This small molecule binds to this protein.
Small molecule (SMILES): Nc1nc(=O)c2ncn([C@@H]3O[C@H](CO[P](=O)(O)O[C@H]4[C@@H](O)[C@H](n5cnc6c(N)ncnc65)O[C@@H]4COP(=O)=O)[C@@H](O[P](=O)(O)OC[C@H]4O[C@@H](n5cnc6c(=O)nc(N)[nH]c65)[C@H](O)[C@@H]4O[P](=O)(O)OC[C@H]4O[C@@H](n5cnc6c(N)ncnc65)[C@H](O)[C@@H]4O)[C@H]3O)c2[nH]1

Sequence of chain 1.B:
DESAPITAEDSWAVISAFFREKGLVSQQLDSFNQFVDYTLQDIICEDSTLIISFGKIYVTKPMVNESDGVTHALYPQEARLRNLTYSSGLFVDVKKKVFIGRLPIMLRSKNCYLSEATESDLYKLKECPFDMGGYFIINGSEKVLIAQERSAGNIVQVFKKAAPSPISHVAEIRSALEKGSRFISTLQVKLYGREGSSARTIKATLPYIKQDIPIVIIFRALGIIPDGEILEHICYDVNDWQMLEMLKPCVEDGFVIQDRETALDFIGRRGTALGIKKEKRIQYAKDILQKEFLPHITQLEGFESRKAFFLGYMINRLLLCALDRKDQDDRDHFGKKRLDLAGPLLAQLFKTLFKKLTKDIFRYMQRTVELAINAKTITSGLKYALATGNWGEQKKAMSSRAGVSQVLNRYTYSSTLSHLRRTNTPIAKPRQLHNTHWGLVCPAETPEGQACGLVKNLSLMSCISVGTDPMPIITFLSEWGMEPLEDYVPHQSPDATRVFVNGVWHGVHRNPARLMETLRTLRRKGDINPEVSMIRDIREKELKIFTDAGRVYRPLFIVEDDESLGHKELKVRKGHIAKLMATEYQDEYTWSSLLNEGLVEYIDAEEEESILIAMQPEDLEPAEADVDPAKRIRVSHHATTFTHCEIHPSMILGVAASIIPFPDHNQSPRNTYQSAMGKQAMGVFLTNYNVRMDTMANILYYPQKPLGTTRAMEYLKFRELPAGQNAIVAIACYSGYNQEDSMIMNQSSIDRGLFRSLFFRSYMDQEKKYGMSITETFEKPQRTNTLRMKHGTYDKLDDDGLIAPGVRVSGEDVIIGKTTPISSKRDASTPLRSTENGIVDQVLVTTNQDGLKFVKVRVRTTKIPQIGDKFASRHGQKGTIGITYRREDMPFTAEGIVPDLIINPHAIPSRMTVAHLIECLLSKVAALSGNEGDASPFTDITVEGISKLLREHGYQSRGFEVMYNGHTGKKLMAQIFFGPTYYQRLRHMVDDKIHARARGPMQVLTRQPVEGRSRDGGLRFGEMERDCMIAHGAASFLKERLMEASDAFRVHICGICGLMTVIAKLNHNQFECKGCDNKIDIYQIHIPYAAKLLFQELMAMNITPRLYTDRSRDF

Binding-site contacts:
Ligand atom C5' contacts residue GLN776 of chain 1.B at 3.7 Å.
Ligand atom C4' contacts residue HIS1097 of chain 1.B at 3.5 Å.
Ligand atom O2' contacts residue LYS1102 of chain 1.B at 3.3 Å (salt-bridge).
Ligand atom OP1 contacts residue ASN484 of chain 1.B at 4.1 Å.
Ligand atom OP1 contacts residue ASP483 of chain 1.A at 4.0 Å.
Ligand atom C4' contacts residue ASP483 of chain 1.A at 3.5 Å.
Ligand atom P contacts residue LYS979 of chain 1.B at 4.0 Å.
Ligand atom OP1 contacts residue ARG497 of chain 1.B at 3.4 Å (salt-bridge).
Ligand atom N1 contacts residue APC1 of chain 1.P at 3.6 Å.
Ligand atom C3' contacts residue APC1 of chain 1.P at 3.5 Å.
Ligand atom C5' contacts residue HIS1097 of chain 1.B at 3.6 Å.
Ligand atom C2' contacts residue APC1 of chain 1.P at 3.5 Å.
Ligand atom O5' contacts residue GLN481 of chain 1.B at 4.0 Å.
Ligand atom C2' contacts residue ASP485 of chain 1.A at 4.1 Å.
Ligand atom C2' contacts residue ARG446 of chain 1.A at 4.0 Å.
Ligand atom OP1 contacts residue LYS987 of chain 1.B at 3.4 Å.
Ligand atom OP1 contacts residue GLN481 of chain 1.B at 3.1 Å (h-bond).
Ligand atom P contacts residue GLN776 of chain 1.B at 4.1 Å.
Ligand atom C2' contacts residue MG1 of chain 1.S at 3.9 Å.
Ligand atom C5 contacts residue APC1 of chain 1.P at 4.0 Å.
Ligand atom C2 contacts residue APC1 of chain 1.P at 4.0 Å.
Ligand atom C3' contacts residue MG1 of chain 1.S at 3.3 Å.
Ligand atom O2' contacts residue ASP485 of chain 1.A at 2.7 Å (salt-bridge).
Ligand atom O3' contacts residue ASP483 of chain 1.A at 3.0 Å (salt-bridge).
Ligand atom O2' contacts residue MG1 of chain 1.S at 3.6 Å.
Ligand atom O4' contacts residue HIS1097 of chain 1.B at 4.0 Å.
Ligand atom P contacts residue GLN481 of chain 1.B at 4.1 Å.
Ligand atom OP1 contacts residue LYS979 of chain 1.B at 2.7 Å (salt-bridge).
Ligand atom C3' contacts residue ASP485 of chain 1.A at 4.1 Å.
Ligand atom O3' contacts residue ASP485 of chain 1.A at 3.2 Å (salt-bridge).
Ligand atom O3' contacts residue APC1 of chain 1.P at 3.2 Å (h-bond).
Ligand atom O2' contacts residue ARG446 of chain 1.A at 3.3 Å (salt-bridge).
Ligand atom O2' contacts residue APC1 of chain 1.P at 4.0 Å.
Ligand atom C4' contacts residue MG1 of chain 1.S at 4.0 Å.
Ligand atom N6 contacts residue APC1 of chain 1.P at 3.1 Å (h-bond).
Ligand atom OP1 contacts residue GLN776 of chain 1.B at 2.8 Å (h-bond).
Ligand atom C5' contacts residue ASP483 of chain 1.A at 3.3 Å.
Ligand atom O3' contacts residue ASP481 of chain 1.A at 3.8 Å.
Ligand atom O3' contacts residue MG1 of chain 1.S at 1.9 Å.
Ligand atom C6 contacts residue APC1 of chain 1.P at 3.5 Å.

Sequence of chain 1.A:
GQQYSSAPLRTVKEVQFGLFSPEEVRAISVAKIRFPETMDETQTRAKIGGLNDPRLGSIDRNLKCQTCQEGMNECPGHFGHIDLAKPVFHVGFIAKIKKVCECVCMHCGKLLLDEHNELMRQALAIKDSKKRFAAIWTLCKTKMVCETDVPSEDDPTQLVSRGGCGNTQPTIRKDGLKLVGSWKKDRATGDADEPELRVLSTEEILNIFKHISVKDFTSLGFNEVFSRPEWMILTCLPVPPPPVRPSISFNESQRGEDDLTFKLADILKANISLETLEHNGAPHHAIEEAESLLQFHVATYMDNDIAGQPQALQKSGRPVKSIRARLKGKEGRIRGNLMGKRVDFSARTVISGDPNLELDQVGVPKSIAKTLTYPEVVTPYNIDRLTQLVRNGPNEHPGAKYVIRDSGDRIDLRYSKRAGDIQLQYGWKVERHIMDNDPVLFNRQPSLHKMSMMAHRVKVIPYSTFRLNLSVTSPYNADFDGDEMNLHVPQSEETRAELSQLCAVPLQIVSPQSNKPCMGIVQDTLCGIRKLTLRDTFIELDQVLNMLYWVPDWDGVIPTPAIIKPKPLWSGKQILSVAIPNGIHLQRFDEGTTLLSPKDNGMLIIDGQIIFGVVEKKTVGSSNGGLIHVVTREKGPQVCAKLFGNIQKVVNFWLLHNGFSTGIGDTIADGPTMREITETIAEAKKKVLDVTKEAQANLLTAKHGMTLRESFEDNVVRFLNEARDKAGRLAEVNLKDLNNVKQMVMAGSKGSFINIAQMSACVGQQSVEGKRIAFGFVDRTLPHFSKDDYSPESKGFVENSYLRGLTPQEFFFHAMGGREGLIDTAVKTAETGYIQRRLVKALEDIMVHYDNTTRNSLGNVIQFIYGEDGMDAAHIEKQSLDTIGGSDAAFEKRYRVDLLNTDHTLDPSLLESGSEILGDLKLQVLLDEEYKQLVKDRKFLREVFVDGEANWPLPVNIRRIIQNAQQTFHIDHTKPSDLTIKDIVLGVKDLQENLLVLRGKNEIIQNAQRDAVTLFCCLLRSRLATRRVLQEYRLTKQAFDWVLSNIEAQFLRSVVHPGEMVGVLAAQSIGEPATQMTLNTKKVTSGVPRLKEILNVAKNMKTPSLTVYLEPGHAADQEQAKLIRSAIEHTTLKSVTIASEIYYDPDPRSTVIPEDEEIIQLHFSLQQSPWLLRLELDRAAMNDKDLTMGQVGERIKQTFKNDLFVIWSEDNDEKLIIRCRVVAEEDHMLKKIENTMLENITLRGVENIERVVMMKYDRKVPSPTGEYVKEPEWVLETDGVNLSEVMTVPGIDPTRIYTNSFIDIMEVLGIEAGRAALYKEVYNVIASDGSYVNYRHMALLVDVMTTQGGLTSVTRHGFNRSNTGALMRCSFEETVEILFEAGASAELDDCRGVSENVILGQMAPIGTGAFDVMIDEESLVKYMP